Sequence of chain 1.A:
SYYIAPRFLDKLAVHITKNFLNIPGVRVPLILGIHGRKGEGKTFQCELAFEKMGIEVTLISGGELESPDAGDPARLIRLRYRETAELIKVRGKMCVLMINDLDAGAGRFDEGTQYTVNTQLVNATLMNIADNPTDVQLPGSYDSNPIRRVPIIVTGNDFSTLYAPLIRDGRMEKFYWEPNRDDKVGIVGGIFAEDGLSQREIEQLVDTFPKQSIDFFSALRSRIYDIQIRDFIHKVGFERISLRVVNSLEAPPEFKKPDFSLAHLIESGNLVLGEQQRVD

A small-molecule ligand and the protein it binds are described below.
Small molecule (SMILES): Nc1ncnc2c1ncn2[C@@H]1O[C@H](COP(=O)(O)OP(=O)(O)OP(O)(O)=S)[C@@H](O)[C@H]1O

Sequence of chain 1.F:
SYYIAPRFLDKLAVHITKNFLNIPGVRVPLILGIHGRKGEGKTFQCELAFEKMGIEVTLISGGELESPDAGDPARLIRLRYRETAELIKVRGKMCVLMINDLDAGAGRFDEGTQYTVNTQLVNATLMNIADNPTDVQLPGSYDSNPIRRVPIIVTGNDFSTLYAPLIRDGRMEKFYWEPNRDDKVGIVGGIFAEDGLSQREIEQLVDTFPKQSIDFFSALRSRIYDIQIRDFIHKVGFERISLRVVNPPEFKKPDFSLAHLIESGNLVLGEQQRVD

Binding-site contacts:
Ligand atom PB contacts residue LYS42 of chain 1.F at 3.7 Å.
Ligand atom O4' contacts residue ASP215 of chain 1.F at 3.3 Å.
Ligand atom O2G contacts residue LYS42 of chain 1.F at 3.0 Å.
Ligand atom C6 contacts residue ILE187 of chain 1.F at 3.7 Å (hydrophobic).
Ligand atom O2G contacts residue ASN157 of chain 1.F at 3.2 Å (h-bond).
Ligand atom PG contacts residue ARG168 of chain 1.A at 3.3 Å.
Ligand atom N1 contacts residue PHE44 of chain 1.F at 3.5 Å.
Ligand atom O1B contacts residue GLY39 of chain 1.F at 3.0 Å (h-bond).
Ligand atom O3B contacts residue LYS42 of chain 1.F at 3.7 Å.
Ligand atom O3G contacts residue ARG168 of chain 1.A at 3.7 Å.
Ligand atom N7 contacts residue ILE214 of chain 1.F at 3.6 Å.
Ligand atom O3A contacts residue ARG168 of chain 1.A at 3.3 Å (salt-bridge).
Ligand atom O2B contacts residue LYS42 of chain 1.F at 3.1 Å (salt-bridge).
Ligand atom C4 contacts residue PHE44 of chain 1.F at 3.6 Å (hydrophobic).
Ligand atom O2A contacts residue ARG168 of chain 1.A at 2.7 Å (salt-bridge).
Ligand atom C2 contacts residue TYR2 of chain 1.F at 3.3 Å (hydrophobic).
Ligand atom O2B contacts residue GLY39 of chain 1.F at 3.4 Å (h-bond).
Ligand atom O3A contacts residue LYS42 of chain 1.F at 3.1 Å (salt-bridge).
Ligand atom O3B contacts residue ARG168 of chain 1.A at 2.6 Å (salt-bridge).
Ligand atom N7 contacts residue PHE44 of chain 1.F at 3.5 Å.
Ligand atom N6 contacts residue ILE187 of chain 1.F at 3.7 Å.
Ligand atom C6 contacts residue PHE44 of chain 1.F at 3.5 Å (hydrophobic).
Ligand atom O3A contacts residue GLY41 of chain 1.F at 3.4 Å.
Ligand atom O1A contacts residue PHE44 of chain 1.F at 3.1 Å (h-bond).
Ligand atom O2B contacts residue GLU40 of chain 1.F at 2.8 Å (salt-bridge).
Ligand atom S1G contacts residue THR155 of chain 1.F at 3.5 Å.
Ligand atom PB contacts residue ARG168 of chain 1.A at 3.4 Å.
Ligand atom C1' contacts residue SER218 of chain 1.F at 3.6 Å.
Ligand atom N1 contacts residue TYR2 of chain 1.F at 3.6 Å.
Ligand atom O2' contacts residue SER218 of chain 1.F at 3.5 Å (h-bond).
Ligand atom S1G contacts residue ARG168 of chain 1.A at 3.5 Å (salt-bridge).
Ligand atom C2' contacts residue PHE44 of chain 1.F at 3.7 Å (hydrophobic).
Ligand atom C2 contacts residue PHE44 of chain 1.F at 3.6 Å (hydrophobic).
Ligand atom O2B contacts residue GLY41 of chain 1.F at 2.7 Å (h-bond).
Ligand atom C5 contacts residue PHE44 of chain 1.F at 3.3 Å (hydrophobic).
Ligand atom O3A contacts residue THR43 of chain 1.F at 3.4 Å (h-bond).
Ligand atom C8 contacts residue ILE214 of chain 1.F at 3.5 Å (hydrophobic).
Ligand atom O2G contacts residue LYS38 of chain 1.F at 3.7 Å.
Ligand atom S1G contacts residue ASP101 of chain 1.F at 3.4 Å (salt-bridge).
Ligand atom N9 contacts residue ILE214 of chain 1.F at 3.6 Å.